Binding-site contacts:
Ligand atom C5 contacts residue ASP80 of chain 1.B at 4.1 Å.
Ligand atom C4 contacts residue CA1 of chain 1.U at 3.4 Å.
Ligand atom C4 contacts residue PHE98 of chain 1.B at 4.0 Å (hydrophobic).
Ligand atom C4 contacts residue SER126 of chain 1.B at 4.5 Å.
Ligand atom C3 contacts residue CA1 of chain 1.U at 3.5 Å.
Ligand atom C5 contacts residue PHE98 of chain 1.B at 3.7 Å (hydrophobic).
Ligand atom C6 contacts residue PRO127 of chain 1.B at 4.1 Å (hydrophobic).
Ligand atom O6 contacts residue PHE98 of chain 1.B at 4.5 Å.
Ligand atom C4 contacts residue ASP81 of chain 1.B at 4.1 Å.
Ligand atom C3 contacts residue ASP81 of chain 1.B at 3.5 Å.
Ligand atom O4 contacts residue ASP80 of chain 1.B at 3.6 Å (salt-bridge).
Ligand atom O4 contacts residue SER126 of chain 1.B at 3.1 Å.
Ligand atom O2 contacts residue VAL123 of chain 1.B at 3.9 Å.
Ligand atom O6 contacts residue VAL186 of chain 1.B at 4.5 Å.
Ligand atom C4 contacts residue ASP80 of chain 1.B at 3.4 Å.
Ligand atom C6 contacts residue ASP80 of chain 1.B at 3.8 Å.
Ligand atom O3 contacts residue VAL123 of chain 1.B at 3.9 Å.
Ligand atom C3 contacts residue PHE98 of chain 1.B at 4.3 Å (hydrophobic).
Ligand atom O6 contacts residue PHE98 of chain 1.B at 4.4 Å.
Ligand atom O3 contacts residue SER126 of chain 1.B at 4.0 Å.
Ligand atom O4 contacts residue CA1 of chain 1.U at 3.0 Å.
Ligand atom C6 contacts residue TRP187 of chain 1.B at 4.3 Å (hydrophobic).
Ligand atom O3 contacts residue ASP81 of chain 1.B at 2.8 Å (salt-bridge).
Ligand atom O3 contacts residue ASP80 of chain 1.B at 3.5 Å (salt-bridge).
Ligand atom C6 contacts residue PHE98 of chain 1.B at 4.2 Å (hydrophobic).
Ligand atom O4 contacts residue PRO127 of chain 1.B at 3.5 Å.
Ligand atom C3 contacts residue ASP80 of chain 1.B at 4.1 Å.
Ligand atom O3 contacts residue CA1 of chain 1.U at 2.5 Å.

Sequence of chain 1.B:
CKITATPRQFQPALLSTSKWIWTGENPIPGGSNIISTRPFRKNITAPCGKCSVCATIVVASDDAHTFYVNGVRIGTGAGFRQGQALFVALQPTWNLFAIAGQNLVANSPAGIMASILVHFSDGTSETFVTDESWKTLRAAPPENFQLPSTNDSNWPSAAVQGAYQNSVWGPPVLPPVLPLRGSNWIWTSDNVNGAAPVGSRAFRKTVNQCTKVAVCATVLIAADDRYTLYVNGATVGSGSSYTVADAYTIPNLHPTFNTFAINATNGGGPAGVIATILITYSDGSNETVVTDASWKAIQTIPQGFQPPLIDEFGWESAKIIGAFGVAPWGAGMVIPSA

This small molecule binds to this protein.
Small molecule (SMILES): OC[C@H]1O[C@H](O)[C@H](O)[C@@H](O)[C@H]1O